Sequence of chain 2.D:
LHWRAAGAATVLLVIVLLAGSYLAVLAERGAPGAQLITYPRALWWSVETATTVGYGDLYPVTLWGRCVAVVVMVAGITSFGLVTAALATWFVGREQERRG

The small molecule below binds the protein below.
Small molecule (SMILES): CCCC[N+](CCCC)(CCCC)CCCC

Binding-site contacts:
Ligand atom C22 contacts residue THR75 of chain 2.B at 3.7 Å.
Ligand atom C32 contacts residue ILE100 of chain 2.A at 3.6 Å (hydrophobic).
Ligand atom C11 contacts residue THR75 of chain 2.D at 4.3 Å.
Ligand atom C21 contacts residue THR75 of chain 2.B at 4.1 Å.
Ligand atom C31 contacts residue THR75 of chain 2.A at 3.9 Å.
Ligand atom C12 contacts residue ILE100 of chain 2.D at 4.4 Å (hydrophobic).
Ligand atom C32 contacts residue THR75 of chain 2.A at 4.3 Å.

Sequence of chain 2.B:
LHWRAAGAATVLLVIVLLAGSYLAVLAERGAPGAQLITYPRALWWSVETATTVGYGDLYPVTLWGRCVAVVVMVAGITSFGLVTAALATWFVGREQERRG

Sequence of chain 2.A:
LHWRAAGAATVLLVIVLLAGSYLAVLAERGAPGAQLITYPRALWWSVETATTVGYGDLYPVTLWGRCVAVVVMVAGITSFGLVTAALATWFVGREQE